The protein below binds the small molecule below.
Small molecule (SMILES): Cc1cn([C@H]2C[C@H](O[P](=O)(O)OC[C@H]3O[C@@H](n4ccc(N)nc4=O)C[C@@H]3O[P](=O)(O)OC[C@H]3O[C@@H](n4cnc5c(=O)nc(N)[nH]c54)C[C@@H]3O[P](=O)(O)OC[C@H]3O[C@@H](n4cnc5c(=O)nc(N)[nH]c54)C[C@@H]3O)[C@@H](CO[P](=O)(O)O[C@H]3C[C@H](n4cnc5c(=O)nc(N)[nH]c54)O[C@@H]3COP(=O)(O)O)O2)c(=O)[nH]c1=O

Sequence of chain 1.D:
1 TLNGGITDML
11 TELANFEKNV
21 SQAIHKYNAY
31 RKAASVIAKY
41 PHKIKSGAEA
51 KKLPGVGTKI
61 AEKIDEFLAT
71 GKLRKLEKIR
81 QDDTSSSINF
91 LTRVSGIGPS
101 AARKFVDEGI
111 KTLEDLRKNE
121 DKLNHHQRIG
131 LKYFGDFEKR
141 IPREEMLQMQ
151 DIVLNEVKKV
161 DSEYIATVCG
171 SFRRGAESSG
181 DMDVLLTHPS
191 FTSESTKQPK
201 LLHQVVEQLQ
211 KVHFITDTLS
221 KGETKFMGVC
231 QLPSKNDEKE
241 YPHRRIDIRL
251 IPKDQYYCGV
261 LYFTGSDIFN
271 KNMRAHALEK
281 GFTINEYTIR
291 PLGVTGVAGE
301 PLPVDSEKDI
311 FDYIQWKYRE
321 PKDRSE

Binding-site contacts:
Ligand atom OP1 contacts residue GLY55 of chain 1.D at 2.9 Å (h-bond).
Ligand atom OP2 contacts residue LYS26 of chain 1.D at 3.4 Å (salt-bridge).
Ligand atom OP1 contacts residue THR58 of chain 1.D at 3.5 Å (h-bond).
Ligand atom OP1 contacts residue LEU53 of chain 1.D at 3.7 Å.
Ligand atom OP1 contacts residue LYS63 of chain 1.D at 3.5 Å (salt-bridge).
Ligand atom C4' contacts residue GLY55 of chain 1.D at 3.3 Å.
Ligand atom OP2 contacts residue LYS59 of chain 1.D at 2.8 Å (salt-bridge).
Ligand atom O3' contacts residue ILE60 of chain 1.D at 3.5 Å.
Ligand atom O5' contacts residue GLY57 of chain 1.D at 3.5 Å.
Ligand atom OP1 contacts residue VAL56 of chain 1.D at 3.6 Å.
Ligand atom C1' contacts residue ALA29 of chain 1.D at 3.9 Å (hydrophobic).
Ligand atom OP1 contacts residue TYR30 of chain 1.D at 3.8 Å.
Ligand atom P contacts residue ILE60 of chain 1.D at 3.9 Å.
Ligand atom C5' contacts residue GLY57 of chain 1.D at 3.6 Å.
Ligand atom P contacts residue LYS59 of chain 1.D at 3.3 Å.
Ligand atom O5' contacts residue LYS26 of chain 1.D at 3.8 Å.
Ligand atom O4' contacts residue ALA29 of chain 1.D at 3.5 Å.
Ligand atom OP2 contacts residue THR58 of chain 1.D at 3.8 Å.
Ligand atom OP1 contacts residue ILE60 of chain 1.D at 2.9 Å (h-bond).
Ligand atom C3' contacts residue GLY57 of chain 1.D at 3.7 Å.
Ligand atom P contacts residue LYS59 of chain 1.D at 3.8 Å.
Ligand atom OP2 contacts residue GLY57 of chain 1.D at 3.5 Å.
Ligand atom P contacts residue NA1 of chain 1.H at 3.6 Å.
Ligand atom P contacts residue LYS26 of chain 1.D at 3.4 Å.
Ligand atom C3' contacts residue LYS59 of chain 1.D at 3.9 Å.
Ligand atom P contacts residue GLY55 of chain 1.D at 3.9 Å.
Ligand atom OP1 contacts residue LYS59 of chain 1.D at 3.4 Å (salt-bridge).
Ligand atom OP1 contacts residue LYS59 of chain 1.D at 2.9 Å (salt-bridge).
Ligand atom OP1 contacts residue PRO54 of chain 1.D at 3.8 Å.
Ligand atom OP2 contacts residue NA1 of chain 1.H at 3.8 Å.
Ligand atom N3 contacts residue ALA29 of chain 1.D at 3.5 Å.
Ligand atom OP3 contacts residue LYS26 of chain 1.D at 2.4 Å (salt-bridge).
Ligand atom OP1 contacts residue NA1 of chain 1.H at 2.6 Å (h-bond).
Ligand atom OP1 contacts residue GLY57 of chain 1.D at 3.0 Å (h-bond).
Ligand atom P contacts residue GLY57 of chain 1.D at 3.7 Å.
Ligand atom O3' contacts residue GLY55 of chain 1.D at 3.5 Å.
Ligand atom C5' contacts residue TYR30 of chain 1.D at 3.4 Å (hydrophobic).
Ligand atom C5' contacts residue GLY55 of chain 1.D at 3.2 Å.
Ligand atom OP2 contacts residue LYS59 of chain 1.D at 3.2 Å.
Ligand atom OP2 contacts residue VAL56 of chain 1.D at 3.9 Å.